Binding-site contacts:
Ligand atom O17 contacts residue ASN242 of chain 1.A at 3.9 Å.
Ligand atom P14 contacts residue TYR33 of chain 1.D at 1.7 Å.
Ligand atom C19 contacts residue GLY243 of chain 1.A at 3.5 Å.
Ligand atom C33 contacts residue CYS274 of chain 1.A at 2.9 Å (hydrophobic).
Ligand atom N28 contacts residue ILE233 of chain 1.A at 3.9 Å.
Ligand atom C31 contacts residue GLU270 of chain 1.A at 3.2 Å.
Ligand atom O23 contacts residue ILE233 of chain 1.A at 3.6 Å.
Ligand atom C18 contacts residue TYR33 of chain 1.D at 3.0 Å (hydrophobic).
Ligand atom O1 contacts residue GLY241 of chain 1.A at 3.7 Å.
Ligand atom O17 contacts residue GLY243 of chain 1.A at 3.5 Å (h-bond).
Ligand atom O17 contacts residue HIS236 of chain 1.A at 3.3 Å.
Ligand atom O25 contacts residue ARG247 of chain 1.A at 3.4 Å (salt-bridge).
Ligand atom N28 contacts residue GLU270 of chain 1.A at 3.8 Å.
Ligand atom O15 contacts residue ASN242 of chain 1.A at 3.2 Å (h-bond).
Ligand atom C29 contacts residue GLU270 of chain 1.A at 3.5 Å.
Ligand atom C56 contacts residue PHE194 of chain 1.A at 3.4 Å (hydrophobic).
Ligand atom O1 contacts residue TYR33 of chain 1.D at 2.6 Å (h-bond).
Ligand atom O24 contacts residue SO41 of chain 1.G at 3.9 Å.
Ligand atom O15 contacts residue GLY241 of chain 1.A at 3.4 Å (h-bond).
Ligand atom C56 contacts residue ALA192 of chain 1.A at 3.7 Å (hydrophobic).
Ligand atom P14 contacts residue GLY243 of chain 1.A at 3.9 Å.
Ligand atom N27 contacts residue GLU270 of chain 1.A at 3.9 Å.
Ligand atom O15 contacts residue TYR33 of chain 1.D at 2.6 Å (h-bond).
Ligand atom O1 contacts residue ASN242 of chain 1.A at 2.8 Å (h-bond).
Ligand atom C56 contacts residue CYS274 of chain 1.A at 1.8 Å (hydrophobic).
Ligand atom N32 contacts residue CYS274 of chain 1.A at 3.1 Å (h-bond).
Ligand atom O1 contacts residue GLU240 of chain 1.A at 3.9 Å.
Ligand atom N26 contacts residue GLU270 of chain 1.A at 3.9 Å.
Ligand atom N28 contacts residue ILE273 of chain 1.A at 3.8 Å.
Ligand atom O1 contacts residue HIS236 of chain 1.A at 3.0 Å.
Ligand atom O15 contacts residue GLY243 of chain 1.A at 3.3 Å (h-bond).
Ligand atom N27 contacts residue TYR229 of chain 1.A at 3.0 Å (h-bond).
Ligand atom P14 contacts residue ASN242 of chain 1.A at 3.8 Å.
Ligand atom N28 contacts residue TYR229 of chain 1.A at 3.9 Å.
Ligand atom O23 contacts residue GLY243 of chain 1.A at 3.5 Å.
Ligand atom C22 contacts residue ARG247 of chain 1.A at 3.9 Å.
Ligand atom N32 contacts residue GLU270 of chain 1.A at 3.6 Å (salt-bridge).
Ligand atom C30 contacts residue GLU270 of chain 1.A at 3.6 Å.
Ligand atom P14 contacts residue HIS236 of chain 1.A at 3.7 Å.
Ligand atom O17 contacts residue TYR33 of chain 1.D at 2.7 Å (h-bond).

Sequence of chain 1.A:
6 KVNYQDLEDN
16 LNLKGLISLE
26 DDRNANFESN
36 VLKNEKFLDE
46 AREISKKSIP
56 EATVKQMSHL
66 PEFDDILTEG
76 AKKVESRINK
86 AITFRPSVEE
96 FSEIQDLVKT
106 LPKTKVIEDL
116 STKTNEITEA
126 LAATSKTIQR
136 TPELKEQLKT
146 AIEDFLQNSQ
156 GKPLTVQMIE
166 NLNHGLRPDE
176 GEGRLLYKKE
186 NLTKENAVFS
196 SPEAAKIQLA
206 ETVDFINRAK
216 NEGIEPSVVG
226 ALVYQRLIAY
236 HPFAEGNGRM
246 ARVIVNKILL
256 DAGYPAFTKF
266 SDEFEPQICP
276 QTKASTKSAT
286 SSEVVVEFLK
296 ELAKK

This small molecule binds to this protein.
Small molecule (SMILES): CC(=O)NCc1cn([C@@H]2O[C@H](COP(=O)(O)O)[C@@H](O)[C@H]2O)nn1

Sequence of chain 1.D:
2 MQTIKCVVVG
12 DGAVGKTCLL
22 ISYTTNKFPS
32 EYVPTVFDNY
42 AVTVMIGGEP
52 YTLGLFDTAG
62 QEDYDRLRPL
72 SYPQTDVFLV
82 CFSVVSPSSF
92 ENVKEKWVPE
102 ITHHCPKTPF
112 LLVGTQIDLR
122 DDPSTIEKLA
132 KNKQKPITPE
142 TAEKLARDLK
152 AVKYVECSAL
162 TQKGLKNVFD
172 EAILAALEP